The small molecule below binds the protein below.
Small molecule (SMILES): CC(C)CN(C[C@@H](O)[C@H](Cc1ccccc1)NC(=O)O[C@H]1CO[C@H]2OCC[C@H]21)S(=O)(=O)c1ccc2c(c1)CC[C@@H]2O

Sequence of chain 1.A:
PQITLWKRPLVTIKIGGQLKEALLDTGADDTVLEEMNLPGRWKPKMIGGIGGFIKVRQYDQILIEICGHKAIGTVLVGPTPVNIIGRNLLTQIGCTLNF

Sequence of chain 1.B:
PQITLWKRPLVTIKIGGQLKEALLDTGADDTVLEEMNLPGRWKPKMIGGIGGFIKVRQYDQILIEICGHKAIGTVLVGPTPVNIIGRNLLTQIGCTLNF

Binding-site contacts:
Ligand atom O20 contacts residue ASP30 of chain 1.B at 3.1 Å (salt-bridge).
Ligand atom O17 contacts residue ALA28 of chain 1.B at 3.4 Å.
Ligand atom C10 contacts residue ASP25 of chain 1.A at 3.2 Å.
Ligand atom N14 contacts residue GLY27 of chain 1.B at 3.0 Å (h-bond).
Ligand atom O06 contacts residue ILE84 of chain 1.A at 3.7 Å.
Ligand atom C29 contacts residue GLY49 of chain 1.B at 3.6 Å.
Ligand atom O25 contacts residue ASP29 of chain 1.B at 2.8 Å (salt-bridge).
Ligand atom C26 contacts residue GLY27 of chain 1.B at 3.6 Å.
Ligand atom C09 contacts residue GLY27 of chain 1.A at 3.4 Å.
Ligand atom O41 contacts residue ASP29 of chain 1.A at 3.3 Å.
Ligand atom O20 contacts residue ALA28 of chain 1.B at 3.7 Å.
Ligand atom C26 contacts residue ASP25 of chain 1.A at 3.2 Å.
Ligand atom C37 contacts residue GLY48 of chain 1.A at 3.7 Å.
Ligand atom O12 contacts residue GLY27 of chain 1.B at 3.3 Å.
Ligand atom C23 contacts residue GLY48 of chain 1.B at 3.2 Å.
Ligand atom C02 contacts residue ALA28 of chain 1.A at 3.6 Å (hydrophobic).
Ligand atom C29 contacts residue ILE50 of chain 1.B at 3.6 Å (hydrophobic).
Ligand atom O41 contacts residue ASP30 of chain 1.A at 2.9 Å (salt-bridge).
Ligand atom O20 contacts residue ASP29 of chain 1.B at 3.2 Å (salt-bridge).
Ligand atom C24 contacts residue GLY27 of chain 1.B at 3.6 Å.
Ligand atom C38 contacts residue GLY48 of chain 1.A at 3.8 Å.
Ligand atom C32 contacts residue GLY27 of chain 1.B at 3.2 Å.
Ligand atom O12 contacts residue ASP25 of chain 1.B at 2.5 Å (salt-bridge).
Ligand atom C04 contacts residue GLY48 of chain 1.A at 3.2 Å.
Ligand atom C01 contacts residue ALA28 of chain 1.A at 3.7 Å (hydrophobic).
Ligand atom C30 contacts residue PRO81 of chain 1.A at 3.8 Å (hydrophobic).
Ligand atom O06 contacts residue ILE50 of chain 1.B at 3.6 Å.
Ligand atom C36 contacts residue ILE47 of chain 1.A at 3.7 Å (hydrophobic).
Ligand atom C28 contacts residue ILE50 of chain 1.B at 3.8 Å (hydrophobic).
Ligand atom C11 contacts residue ASP25 of chain 1.A at 3.3 Å.
Ligand atom C22 contacts residue ASP29 of chain 1.B at 3.6 Å.
Ligand atom O07 contacts residue ILE50 of chain 1.B at 3.2 Å.
Ligand atom O12 contacts residue ASP25 of chain 1.A at 2.6 Å (salt-bridge).
Ligand atom C01 contacts residue VAL32 of chain 1.A at 3.5 Å (hydrophobic).
Ligand atom C29 contacts residue PRO81 of chain 1.A at 3.7 Å (hydrophobic).
Ligand atom C11 contacts residue ASP25 of chain 1.B at 3.3 Å.
Ligand atom O07 contacts residue GLY49 of chain 1.A at 3.3 Å.
Ligand atom C24 contacts residue ASP29 of chain 1.B at 3.6 Å.
Ligand atom C01 contacts residue ASP30 of chain 1.A at 3.5 Å.
Ligand atom C21 contacts residue GLY48 of chain 1.B at 3.3 Å.